A protein and the small-molecule ligand that binds it are described below.
Small molecule (SMILES): COc1ccc2c(O[C@H]3C[C@H]4C(=O)N(C)CCCC/C=C\[C@@H]5C[C@@]5(C(=O)NS(=O)(=O)C5(C)CC5)NC(=O)N4C3)cc(-c3nc(C(C)C)cs3)nc2c1F

Sequence of chain 1.B:
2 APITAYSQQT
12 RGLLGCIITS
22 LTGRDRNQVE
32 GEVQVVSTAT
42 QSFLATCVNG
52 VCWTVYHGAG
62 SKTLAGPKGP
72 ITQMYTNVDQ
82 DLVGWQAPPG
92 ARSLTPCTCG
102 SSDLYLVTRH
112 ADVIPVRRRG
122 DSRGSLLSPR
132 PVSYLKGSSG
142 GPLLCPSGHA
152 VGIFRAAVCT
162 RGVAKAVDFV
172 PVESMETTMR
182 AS

Binding-site contacts:
Ligand atom O46 contacts residue SER139 of chain 1.B at 3.5 Å (h-bond).
Ligand atom C18 contacts residue HIS58 of chain 1.B at 3.5 Å.
Ligand atom N45 contacts residue HIS58 of chain 1.B at 3.2 Å (h-bond).
Ligand atom O50 contacts residue LYS137 of chain 1.B at 3.1 Å.
Ligand atom N45 contacts residue SER140 of chain 1.B at 3.0 Å (h-bond).
Ligand atom N16 contacts residue HIS58 of chain 1.B at 3.1 Å.
Ligand atom O49 contacts residue GLY138 of chain 1.B at 3.4 Å.
Ligand atom O50 contacts residue GLY138 of chain 1.B at 3.4 Å (h-bond).
Ligand atom O30 contacts residue ALA158 of chain 1.B at 3.7 Å.
Ligand atom C43 contacts residue SER140 of chain 1.B at 3.6 Å.
Ligand atom C41 contacts residue SER140 of chain 1.B at 3.6 Å.
Ligand atom C26 contacts residue ALA157 of chain 1.B at 3.7 Å (hydrophobic).
Ligand atom O49 contacts residue SER140 of chain 1.B at 2.5 Å (h-bond).
Ligand atom C29 contacts residue LYS137 of chain 1.B at 3.6 Å.
Ligand atom C52 contacts residue SER140 of chain 1.B at 3.6 Å.
Ligand atom F13 contacts residue ASP80 of chain 1.B at 3.5 Å.
Ligand atom C52 contacts residue HIS58 of chain 1.B at 3.5 Å.
Ligand atom C36 contacts residue VAL133 of chain 1.B at 3.5 Å (hydrophobic).
Ligand atom O46 contacts residue GLY138 of chain 1.B at 3.0 Å (h-bond).
Ligand atom C35 contacts residue VAL133 of chain 1.B at 3.4 Å (hydrophobic).
Ligand atom O49 contacts residue PHE44 of chain 1.B at 3.7 Å.
Ligand atom O11 contacts residue ARG156 of chain 1.B at 3.1 Å (salt-bridge).
Ligand atom C15 contacts residue HIS58 of chain 1.B at 3.4 Å.
Ligand atom O39 contacts residue LYS137 of chain 1.B at 2.7 Å (salt-bridge).
Ligand atom N40 contacts residue HIS58 of chain 1.B at 3.5 Å (h-bond).
Ligand atom C26 contacts residue ARG156 of chain 1.B at 3.1 Å.
Ligand atom C43 contacts residue PHE155 of chain 1.B at 3.1 Å (hydrophobic).
Ligand atom O46 contacts residue SER140 of chain 1.B at 3.1 Å (h-bond).
Ligand atom N40 contacts residue ARG156 of chain 1.B at 2.9 Å (salt-bridge).
Ligand atom O30 contacts residue ALA157 of chain 1.B at 3.6 Å.
Ligand atom C38 contacts residue LYS137 of chain 1.B at 3.7 Å.
Ligand atom C36 contacts residue ALA158 of chain 1.B at 3.4 Å (hydrophobic).
Ligand atom C12 contacts residue ASP80 of chain 1.B at 3.1 Å.
Ligand atom N45 contacts residue LYS137 of chain 1.B at 3.7 Å.
Ligand atom C44 contacts residue SER140 of chain 1.B at 3.0 Å.
Ligand atom S47 contacts residue SER140 of chain 1.B at 3.2 Å (h-bond).
Ligand atom C5 contacts residue ARG156 of chain 1.B at 3.4 Å.
Ligand atom C12 contacts residue ARG156 of chain 1.B at 3.2 Å.
Ligand atom O49 contacts residue SER43 of chain 1.B at 3.7 Å.
Ligand atom C38 contacts residue LEU136 of chain 1.B at 3.6 Å (hydrophobic).